Sequence of chain 1.A:
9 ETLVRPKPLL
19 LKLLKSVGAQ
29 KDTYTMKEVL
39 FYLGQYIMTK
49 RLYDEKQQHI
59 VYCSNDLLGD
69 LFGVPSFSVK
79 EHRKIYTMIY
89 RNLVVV

Binding-site contacts:
Ligand atom CZ2 contacts residue GLN56 of chain 1.A at 3.8 Å.
Ligand atom CB contacts residue WHL1 of chain 1.D at 3.7 Å.
Ligand atom CG1 contacts residue HIS80 of chain 1.A at 3.8 Å.
Ligand atom CD2 contacts residue MET46 of chain 1.A at 3.7 Å (hydrophobic).
Ligand atom CE1 contacts residue MET34 of chain 1.A at 3.7 Å (hydrophobic).
Ligand atom CZ2 contacts residue ILE45 of chain 1.A at 3.8 Å (hydrophobic).
Ligand atom ND1 contacts residue WHL1 of chain 1.D at 3.2 Å (h-bond).
Ligand atom O contacts residue ARG81 of chain 1.A at 3.5 Å (salt-bridge).
Ligand atom CD1 contacts residue GLY42 of chain 1.A at 3.8 Å.
Ligand atom NE1 contacts residue GLN56 of chain 1.A at 2.8 Å (h-bond).
Ligand atom CB contacts residue MET46 of chain 1.A at 3.7 Å (hydrophobic).
Ligand atom CE2 contacts residue TYR51 of chain 1.A at 3.7 Å (hydrophobic).
Ligand atom CB contacts residue WHL1 of chain 1.D at 2.6 Å.
Ligand atom CD1 contacts residue MET34 of chain 1.A at 3.7 Å (hydrophobic).
Ligand atom CE1 contacts residue LEU38 of chain 1.A at 3.6 Å (hydrophobic).
Ligand atom NE1 contacts residue TYR51 of chain 1.A at 3.3 Å.
Ligand atom CB contacts residue LEU38 of chain 1.A at 3.7 Å (hydrophobic).
Ligand atom CE1 contacts residue WHL1 of chain 1.D at 3.7 Å.
Ligand atom CA contacts residue WHL1 of chain 1.D at 3.7 Å.
Ligand atom CD1 contacts residue GLN56 of chain 1.A at 3.7 Å.
Ligand atom OG contacts residue HIS80 of chain 1.A at 2.9 Å (h-bond).
Ligand atom OG contacts residue ARG81 of chain 1.A at 2.9 Å.
Ligand atom SG contacts residue WHL1 of chain 1.D at 1.8 Å.
Ligand atom CA contacts residue WHL1 of chain 1.D at 3.4 Å.
Ligand atom C contacts residue ARG81 of chain 1.A at 3.7 Å.
Ligand atom CB contacts residue TYR84 of chain 1.A at 3.7 Å (hydrophobic).
Ligand atom CE3 contacts residue MET46 of chain 1.A at 3.3 Å (hydrophobic).
Ligand atom CG contacts residue VAL77 of chain 1.A at 3.7 Å (hydrophobic).
Ligand atom O contacts residue WHL1 of chain 1.D at 3.7 Å.
Ligand atom CB contacts residue HIS80 of chain 1.A at 3.4 Å.
Ligand atom CD1 contacts residue VAL77 of chain 1.A at 3.7 Å (hydrophobic).
Ligand atom CG1 contacts residue ILE83 of chain 1.A at 3.6 Å (hydrophobic).
Ligand atom CE2 contacts residue GLN56 of chain 1.A at 3.6 Å.
Ligand atom CG2 contacts residue HIS80 of chain 1.A at 3.8 Å.
Ligand atom CE1 contacts residue WHL1 of chain 1.D at 3.8 Å.
Ligand atom CA contacts residue HIS80 of chain 1.A at 3.6 Å.
Ligand atom O contacts residue HIS80 of chain 1.A at 3.8 Å.
Ligand atom CD1 contacts residue LEU38 of chain 1.A at 3.3 Å (hydrophobic).
Ligand atom CH2 contacts residue ILE45 of chain 1.A at 3.5 Å (hydrophobic).
Ligand atom NE2 contacts residue LYS35 of chain 1.A at 3.1 Å.

A small-molecule ligand and the protein it binds are described below.
Small molecule (SMILES): CC(C)[C@@H](NC(=O)[C@@H](CCC(N)=O)NC(=O)[C@@H](C)NC(=O)[C@@H](C)NC(=O)[C@@H](Cc1ccccc1)NC(=O)[C@@H](CC(=O)O)NC(=O)[C@@H](CS)NC(=O)[C@@H](Cc1ccc(O)cc1)NC(=O)[C@@H](Cc1c[nH]c2ccccc12)NC(=O)[C@@H](Cc1c[nH]cn1)NC(=O)[C@@H](C)NC(=O)[C@H]1CCCN1)C(=O)N[C@H](CS)C(=O)N[C@H](CC(N)=O)C(=O)N[C@H](Cc1ccccc1)C(=O)N[C@H](CO)C(N)=O